Sequence of chain 1.F:
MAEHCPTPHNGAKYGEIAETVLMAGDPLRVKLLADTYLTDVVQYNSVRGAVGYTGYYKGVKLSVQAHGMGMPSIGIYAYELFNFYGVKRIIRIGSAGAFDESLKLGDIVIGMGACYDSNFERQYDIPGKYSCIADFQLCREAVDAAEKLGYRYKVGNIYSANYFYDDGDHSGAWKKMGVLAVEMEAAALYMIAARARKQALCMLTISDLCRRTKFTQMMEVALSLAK

Sequence of chain 1.A:
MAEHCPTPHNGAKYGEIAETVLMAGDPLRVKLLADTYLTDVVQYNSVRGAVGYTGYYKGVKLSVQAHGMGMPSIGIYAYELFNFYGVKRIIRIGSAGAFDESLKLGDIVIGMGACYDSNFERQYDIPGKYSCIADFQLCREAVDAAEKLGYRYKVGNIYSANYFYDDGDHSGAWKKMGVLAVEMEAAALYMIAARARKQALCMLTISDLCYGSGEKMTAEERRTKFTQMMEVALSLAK

This protein binds this small molecule.
Small molecule (SMILES): Nc1ncnc2c1ncn2[C@@H]1O[C@H](CO)[C@@H](O)[C@H]1O

Binding-site contacts:
Ligand atom C3' contacts residue GLU189 of chain 1.A at 3.5 Å.
Ligand atom N6 contacts residue VAL186 of chain 1.A at 3.6 Å.
Ligand atom C4 contacts residue VAL186 of chain 1.A at 4.1 Å (hydrophobic).
Ligand atom C5 contacts residue VAL186 of chain 1.A at 3.8 Å (hydrophobic).
Ligand atom N7 contacts residue GLY101 of chain 1.A at 3.7 Å.
Ligand atom C4' contacts residue ARG52 of chain 1.F at 3.8 Å.
Ligand atom C1' contacts residue SER99 of chain 1.A at 3.8 Å.
Ligand atom O5' contacts residue ARG52 of chain 1.F at 3.9 Å.
Ligand atom C3' contacts residue MET188 of chain 1.A at 3.7 Å (hydrophobic).
Ligand atom C2' contacts residue MET188 of chain 1.A at 3.7 Å (hydrophobic).
Ligand atom N3 contacts residue MET188 of chain 1.A at 3.4 Å.
Ligand atom N9 contacts residue SER99 of chain 1.A at 3.7 Å.
Ligand atom O2' contacts residue ARG96 of chain 1.A at 3.8 Å.
Ligand atom C5' contacts residue PHE168 of chain 1.A at 3.5 Å (hydrophobic).
Ligand atom C2' contacts residue GLU189 of chain 1.A at 3.5 Å.
Ligand atom N1 contacts residue PHE168 of chain 1.A at 4.1 Å.
Ligand atom C8 contacts residue ALA100 of chain 1.A at 3.8 Å (hydrophobic).
Ligand atom N7 contacts residue ALA100 of chain 1.A at 3.8 Å.
Ligand atom O2' contacts residue MET188 of chain 1.A at 3.4 Å (h-bond).
Ligand atom N6 contacts residue GLY101 of chain 1.A at 4.0 Å.
Ligand atom O5' contacts residue MET73 of chain 1.A at 4.0 Å.
Ligand atom C5' contacts residue MET73 of chain 1.A at 4.1 Å (hydrophobic).
Ligand atom N7 contacts residue VAL186 of chain 1.A at 4.1 Å.
Ligand atom O5' contacts residue HIS13 of chain 1.F at 2.5 Å (h-bond).
Ligand atom C5' contacts residue HIS13 of chain 1.F at 3.5 Å.
Ligand atom C8 contacts residue SER99 of chain 1.A at 3.3 Å.
Ligand atom O2' contacts residue GLU187 of chain 1.A at 3.6 Å.
Ligand atom C6 contacts residue VAL186 of chain 1.A at 3.9 Å (hydrophobic).
Ligand atom N3 contacts residue PHE168 of chain 1.A at 4.0 Å.
Ligand atom C2 contacts residue PHE168 of chain 1.A at 3.9 Å (hydrophobic).
Ligand atom N3 contacts residue GLU187 of chain 1.A at 3.8 Å.
Ligand atom C2 contacts residue TYR167 of chain 1.A at 4.1 Å (hydrophobic).
Ligand atom N1 contacts residue VAL186 of chain 1.A at 4.0 Å.
Ligand atom O2' contacts residue GLU189 of chain 1.A at 2.3 Å (salt-bridge).
Ligand atom O3' contacts residue MET73 of chain 1.A at 3.8 Å.
Ligand atom O3' contacts residue GLU189 of chain 1.A at 2.5 Å (salt-bridge).
Ligand atom C2 contacts residue MET188 of chain 1.A at 3.6 Å (hydrophobic).
Ligand atom C4 contacts residue GLU187 of chain 1.A at 4.0 Å.
Ligand atom O4' contacts residue ARG52 of chain 1.F at 3.8 Å.
Ligand atom O5' contacts residue PHE168 of chain 1.A at 3.7 Å.